The small molecule below binds the protein below.
Small molecule (SMILES): CC(=O)N[C@@H]1[C@@H](O)[C@H](O)[C@@H](CO)O[C@H]1O

Sequence of chain 1.A:
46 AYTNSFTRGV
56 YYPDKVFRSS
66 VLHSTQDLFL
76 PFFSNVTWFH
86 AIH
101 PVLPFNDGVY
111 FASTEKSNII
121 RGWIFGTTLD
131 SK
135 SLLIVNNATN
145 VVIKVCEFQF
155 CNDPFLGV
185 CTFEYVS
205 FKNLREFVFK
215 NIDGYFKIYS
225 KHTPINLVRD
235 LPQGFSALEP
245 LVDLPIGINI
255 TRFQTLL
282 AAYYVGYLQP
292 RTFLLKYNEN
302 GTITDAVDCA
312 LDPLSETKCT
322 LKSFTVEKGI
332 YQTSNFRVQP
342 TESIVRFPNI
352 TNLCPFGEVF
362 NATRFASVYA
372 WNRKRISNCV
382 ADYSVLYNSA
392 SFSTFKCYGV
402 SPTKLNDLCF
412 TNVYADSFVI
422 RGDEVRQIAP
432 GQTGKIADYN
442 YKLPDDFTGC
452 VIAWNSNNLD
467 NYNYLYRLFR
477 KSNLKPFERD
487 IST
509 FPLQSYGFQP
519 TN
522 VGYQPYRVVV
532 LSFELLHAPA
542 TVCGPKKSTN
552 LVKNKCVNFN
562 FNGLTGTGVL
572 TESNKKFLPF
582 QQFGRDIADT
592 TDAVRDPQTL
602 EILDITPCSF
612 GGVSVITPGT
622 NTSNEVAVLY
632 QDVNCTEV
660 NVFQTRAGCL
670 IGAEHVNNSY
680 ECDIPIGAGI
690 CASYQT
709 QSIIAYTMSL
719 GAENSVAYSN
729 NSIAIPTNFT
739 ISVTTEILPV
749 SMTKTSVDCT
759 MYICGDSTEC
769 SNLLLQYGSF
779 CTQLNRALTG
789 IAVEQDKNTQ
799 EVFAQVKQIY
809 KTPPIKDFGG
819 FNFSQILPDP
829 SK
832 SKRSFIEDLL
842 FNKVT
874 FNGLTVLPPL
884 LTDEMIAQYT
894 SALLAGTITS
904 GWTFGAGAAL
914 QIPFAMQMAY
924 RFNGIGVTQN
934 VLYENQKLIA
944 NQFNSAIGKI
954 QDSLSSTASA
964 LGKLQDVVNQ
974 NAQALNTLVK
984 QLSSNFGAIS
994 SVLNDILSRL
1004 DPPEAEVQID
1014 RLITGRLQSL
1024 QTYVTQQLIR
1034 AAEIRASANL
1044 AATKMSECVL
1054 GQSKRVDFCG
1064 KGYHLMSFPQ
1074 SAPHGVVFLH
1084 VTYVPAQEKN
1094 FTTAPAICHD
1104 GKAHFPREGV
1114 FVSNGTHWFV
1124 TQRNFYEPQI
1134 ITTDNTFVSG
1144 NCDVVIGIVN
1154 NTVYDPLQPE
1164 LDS

Binding-site contacts:
Ligand atom C8 contacts residue ASN635 of chain 1.A at 4.0 Å.
Ligand atom C3 contacts residue ASN635 of chain 1.A at 3.9 Å.
Ligand atom C1 contacts residue THR637 of chain 1.A at 4.3 Å.
Ligand atom O5 contacts residue THR637 of chain 1.A at 4.2 Å.
Ligand atom C5 contacts residue ASN635 of chain 1.A at 3.8 Å.
Ligand atom O5 contacts residue ASN635 of chain 1.A at 2.4 Å (h-bond).
Ligand atom C1 contacts residue ASN635 of chain 1.A at 1.5 Å.
Ligand atom C4 contacts residue ASN635 of chain 1.A at 4.3 Å.
Ligand atom C7 contacts residue ASN635 of chain 1.A at 3.3 Å.
Ligand atom N2 contacts residue ASN635 of chain 1.A at 2.9 Å (h-bond).
Ligand atom C8 contacts residue GLN663 of chain 1.A at 3.8 Å.
Ligand atom O7 contacts residue ASN635 of chain 1.A at 3.3 Å (h-bond).
Ligand atom C2 contacts residue ASN635 of chain 1.A at 2.5 Å.